Sequence of chain 2.A:
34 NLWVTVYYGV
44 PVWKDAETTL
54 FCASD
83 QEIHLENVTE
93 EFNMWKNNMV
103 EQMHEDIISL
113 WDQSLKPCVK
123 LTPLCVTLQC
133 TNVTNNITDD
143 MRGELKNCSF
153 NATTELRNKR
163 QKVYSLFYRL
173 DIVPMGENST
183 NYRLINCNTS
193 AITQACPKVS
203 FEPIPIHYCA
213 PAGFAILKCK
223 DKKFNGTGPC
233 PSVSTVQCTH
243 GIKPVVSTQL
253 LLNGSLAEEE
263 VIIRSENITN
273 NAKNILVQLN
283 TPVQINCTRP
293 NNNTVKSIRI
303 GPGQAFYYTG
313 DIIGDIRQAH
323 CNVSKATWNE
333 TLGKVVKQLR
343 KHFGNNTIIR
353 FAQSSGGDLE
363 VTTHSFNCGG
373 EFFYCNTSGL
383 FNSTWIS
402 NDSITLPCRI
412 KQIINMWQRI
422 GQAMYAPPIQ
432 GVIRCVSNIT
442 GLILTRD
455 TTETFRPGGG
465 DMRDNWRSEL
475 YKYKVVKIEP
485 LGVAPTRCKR

Binding-site contacts:
Ligand atom C8 contacts residue ASN331 of chain 2.A at 4.1 Å.
Ligand atom N2 contacts residue ASN331 of chain 2.A at 2.9 Å (h-bond).
Ligand atom C1 contacts residue TRP387 of chain 2.A at 4.0 Å (hydrophobic).
Ligand atom C5 contacts residue ASN331 of chain 2.A at 3.9 Å.
Ligand atom C7 contacts residue ASN331 of chain 2.A at 3.3 Å.
Ligand atom C6 contacts residue TRP387 of chain 2.A at 4.0 Å (hydrophobic).
Ligand atom C8 contacts residue LYS327 of chain 2.A at 3.9 Å.
Ligand atom C1 contacts residue ASN331 of chain 2.A at 1.5 Å.
Ligand atom O5 contacts residue TRP387 of chain 2.A at 3.7 Å.
Ligand atom C4 contacts residue ASN331 of chain 2.A at 4.4 Å.
Ligand atom C5 contacts residue TRP387 of chain 2.A at 4.1 Å (hydrophobic).
Ligand atom O7 contacts residue ASN331 of chain 2.A at 3.3 Å (h-bond).
Ligand atom C3 contacts residue ASN331 of chain 2.A at 3.9 Å.
Ligand atom C2 contacts residue ASN331 of chain 2.A at 2.5 Å.
Ligand atom O5 contacts residue ASN331 of chain 2.A at 2.5 Å (h-bond).

A small-molecule ligand and the protein it binds are described below.
Small molecule (SMILES): CC(=O)N[C@@H]1[C@@H](O)[C@H](O)[C@@H](CO)O[C@H]1O